Sequence of chain 20.K:
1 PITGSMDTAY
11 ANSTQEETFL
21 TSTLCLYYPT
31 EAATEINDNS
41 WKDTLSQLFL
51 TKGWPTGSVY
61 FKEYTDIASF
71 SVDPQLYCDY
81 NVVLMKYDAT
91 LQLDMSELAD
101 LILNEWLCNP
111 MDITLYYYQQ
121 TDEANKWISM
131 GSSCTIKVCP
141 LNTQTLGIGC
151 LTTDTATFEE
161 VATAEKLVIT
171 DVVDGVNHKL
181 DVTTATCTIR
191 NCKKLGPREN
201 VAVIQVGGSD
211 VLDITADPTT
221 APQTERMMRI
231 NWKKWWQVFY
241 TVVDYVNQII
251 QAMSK

A small-molecule ligand and the protein it binds are described below.
Small molecule (SMILES): CC(=O)N[C@H]1[C@H](O[C@H]2[C@H](O)[C@@H](NC(C)=O)CO[C@@H]2CO)O[C@H](CO)[C@@H](O)[C@@H]1O

Binding-site contacts:
Ligand atom O5 contacts residue ASN12 of chain 20.K at 2.8 Å (h-bond).
Ligand atom C5 contacts residue ASN12 of chain 20.K at 4.2 Å.
Ligand atom N2 contacts residue ASN12 of chain 20.K at 3.8 Å.
Ligand atom O7 contacts residue ASN12 of chain 20.K at 3.6 Å.
Ligand atom C7 contacts residue ASN12 of chain 20.K at 3.9 Å.
Ligand atom C2 contacts residue ASN12 of chain 20.K at 3.3 Å.
Ligand atom C1 contacts residue ASN12 of chain 20.K at 2.2 Å.